This protein binds this small molecule.
Small molecule (SMILES): CC(=O)N[C@H]1[C@H](O[C@H]2[C@H](O)[C@@H](NC(C)=O)CO[C@@H]2CO)O[C@H](CO)[C@@H](O)[C@@H]1O

Sequence of chain 1.A:
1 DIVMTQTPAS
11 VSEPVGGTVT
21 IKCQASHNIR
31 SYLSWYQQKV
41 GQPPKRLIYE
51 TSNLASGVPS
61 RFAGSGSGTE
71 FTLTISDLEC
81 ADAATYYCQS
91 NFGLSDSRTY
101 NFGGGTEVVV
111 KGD

Binding-site contacts:
Ligand atom N2 contacts residue ASN107 of chain 1.C at 2.7 Å (h-bond).
Ligand atom C8 contacts residue ASN28 of chain 1.A at 4.3 Å.
Ligand atom C7 contacts residue HIS27 of chain 1.A at 4.1 Å.
Ligand atom C1 contacts residue ASN106 of chain 1.C at 4.5 Å.
Ligand atom C8 contacts residue ASN107 of chain 1.C at 4.3 Å.
Ligand atom N2 contacts residue ASN106 of chain 1.C at 4.2 Å.
Ligand atom O7 contacts residue ASN107 of chain 1.C at 3.7 Å.
Ligand atom C8 contacts residue HIS27 of chain 1.A at 4.3 Å.
Ligand atom C3 contacts residue ASN107 of chain 1.C at 3.6 Å.
Ligand atom C8 contacts residue ASN106 of chain 1.C at 3.6 Å.
Ligand atom C1 contacts residue ASN107 of chain 1.C at 1.4 Å.
Ligand atom C2 contacts residue ASN107 of chain 1.C at 2.4 Å.
Ligand atom O5 contacts residue ASN107 of chain 1.C at 2.5 Å (h-bond).
Ligand atom C5 contacts residue ASN107 of chain 1.C at 3.6 Å.
Ligand atom O3 contacts residue HIS27 of chain 1.A at 3.8 Å.
Ligand atom C8 contacts residue PHE92 of chain 1.A at 4.2 Å (hydrophobic).
Ligand atom O7 contacts residue HIS27 of chain 1.A at 3.6 Å.
Ligand atom C4 contacts residue ASN107 of chain 1.C at 4.2 Å.
Ligand atom C8 contacts residue ILE2 of chain 1.A at 4.0 Å (hydrophobic).
Ligand atom C7 contacts residue ASN107 of chain 1.C at 3.4 Å.

Sequence of chain 1.C:
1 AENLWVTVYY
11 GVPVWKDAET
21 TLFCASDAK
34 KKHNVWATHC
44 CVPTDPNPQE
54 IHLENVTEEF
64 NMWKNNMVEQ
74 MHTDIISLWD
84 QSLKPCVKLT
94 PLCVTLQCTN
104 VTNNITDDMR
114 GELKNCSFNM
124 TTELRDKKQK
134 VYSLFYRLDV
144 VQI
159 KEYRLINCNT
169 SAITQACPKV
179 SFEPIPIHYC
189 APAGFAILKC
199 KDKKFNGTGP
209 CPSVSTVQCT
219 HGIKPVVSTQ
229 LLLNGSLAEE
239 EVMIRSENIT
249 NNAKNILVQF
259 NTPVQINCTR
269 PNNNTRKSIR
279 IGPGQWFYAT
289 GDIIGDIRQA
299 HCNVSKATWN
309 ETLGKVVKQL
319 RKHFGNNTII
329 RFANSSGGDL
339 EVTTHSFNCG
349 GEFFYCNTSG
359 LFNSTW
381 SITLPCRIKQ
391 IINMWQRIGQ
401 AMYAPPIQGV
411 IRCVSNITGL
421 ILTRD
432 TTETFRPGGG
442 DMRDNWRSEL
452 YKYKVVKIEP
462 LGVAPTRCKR